Sequence of chain 3.A:
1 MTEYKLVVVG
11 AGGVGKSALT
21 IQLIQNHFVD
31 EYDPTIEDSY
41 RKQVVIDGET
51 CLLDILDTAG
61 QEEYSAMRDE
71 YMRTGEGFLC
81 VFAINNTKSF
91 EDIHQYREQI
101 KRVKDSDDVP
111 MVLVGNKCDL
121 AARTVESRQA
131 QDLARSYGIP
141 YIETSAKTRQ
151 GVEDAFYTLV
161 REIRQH

Binding-site contacts:
Ligand atom O6 contacts residue ALA146 of chain 3.A at 2.8 Å (h-bond).
Ligand atom O1A contacts residue SER17 of chain 3.A at 3.4 Å (h-bond).
Ligand atom O3G contacts residue GLY12 of chain 3.A at 3.4 Å.
Ligand atom O2G contacts residue THR35 of chain 3.A at 2.9 Å (h-bond).
Ligand atom O2B contacts residue MG1 of chain 3.C at 2.1 Å.
Ligand atom N7 contacts residue ASN116 of chain 3.A at 3.1 Å (h-bond).
Ligand atom O3A contacts residue GLY15 of chain 3.A at 3.2 Å (h-bond).
Ligand atom O2' contacts residue PHE28 of chain 3.A at 3.2 Å.
Ligand atom O2A contacts residue TYR32 of chain 3.A at 3.5 Å.
Ligand atom C2' contacts residue VAL29 of chain 3.A at 3.4 Å (hydrophobic).
Ligand atom O1B contacts residue LYS16 of chain 3.A at 2.8 Å (salt-bridge).
Ligand atom O2B contacts residue SER17 of chain 3.A at 2.9 Å (h-bond).
Ligand atom O3' contacts residue ASP30 of chain 3.A at 2.9 Å (salt-bridge).
Ligand atom N3B contacts residue TYR32 of chain 3.A at 3.4 Å.
Ligand atom O2' contacts residue VAL29 of chain 3.A at 2.6 Å (h-bond).
Ligand atom O2B contacts residue LYS16 of chain 3.A at 3.5 Å (salt-bridge).
Ligand atom N3B contacts residue GLY13 of chain 3.A at 3.1 Å (h-bond).
Ligand atom N3B contacts residue MG1 of chain 3.C at 3.3 Å.
Ligand atom N2 contacts residue ASP119 of chain 3.A at 2.9 Å (salt-bridge).
Ligand atom O1A contacts residue ALA18 of chain 3.A at 2.8 Å (h-bond).
Ligand atom O1B contacts residue VAL14 of chain 3.A at 3.3 Å (h-bond).
Ligand atom O1A contacts residue GLY15 of chain 3.A at 3.3 Å.
Ligand atom C3' contacts residue GLU31 of chain 3.A at 3.4 Å.
Ligand atom O6 contacts residue LYS117 of chain 3.A at 3.3 Å.
Ligand atom O2G contacts residue MG1 of chain 3.C at 2.0 Å.
Ligand atom O1G contacts residue PRO34 of chain 3.A at 3.5 Å.
Ligand atom N2 contacts residue LEU120 of chain 3.A at 3.5 Å.
Ligand atom PB contacts residue MG1 of chain 3.C at 3.2 Å.
Ligand atom O6 contacts residue ASP119 of chain 3.A at 3.5 Å (salt-bridge).
Ligand atom O3G contacts residue LYS16 of chain 3.A at 2.6 Å (salt-bridge).
Ligand atom O1B contacts residue GLY15 of chain 3.A at 3.0 Å (h-bond).
Ligand atom O6 contacts residue ASN116 of chain 3.A at 3.3 Å (h-bond).
Ligand atom O1G contacts residue TYR32 of chain 3.A at 2.6 Å (h-bond).
Ligand atom O2' contacts residue ASP30 of chain 3.A at 3.1 Å (salt-bridge).
Ligand atom O3G contacts residue GLY60 of chain 3.A at 2.8 Å (h-bond).
Ligand atom O4' contacts residue LYS117 of chain 3.A at 3.2 Å (salt-bridge).
Ligand atom O1B contacts residue GLY13 of chain 3.A at 3.5 Å (h-bond).
Ligand atom O6 contacts residue SER145 of chain 3.A at 3.4 Å.
Ligand atom PG contacts residue MG1 of chain 3.C at 3.2 Å.
Ligand atom N1 contacts residue ASP119 of chain 3.A at 2.8 Å (salt-bridge).

The small molecule below binds the protein below.
Small molecule (SMILES): Nc1nc2c(ncn2[C@@H]2O[C@H](CO[P](=O)(O)O[P](=O)(O)NP(=O)(O)O)[C@@H](O)[C@H]2O)c(=O)[nH]1